Sequence of chain 44.D:
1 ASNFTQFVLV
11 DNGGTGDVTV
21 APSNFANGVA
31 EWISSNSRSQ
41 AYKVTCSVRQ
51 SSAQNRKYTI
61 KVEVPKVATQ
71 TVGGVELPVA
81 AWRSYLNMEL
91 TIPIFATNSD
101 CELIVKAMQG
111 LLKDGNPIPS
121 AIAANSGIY

A small-molecule ligand and the protein it binds are described below.
Small molecule (SMILES): Nc1ccn([C@@H]2O[C@H](CO[P](=O)(O)O[C@H]3[C@@H](O)[C@H](n4ccc(N)nc4=O)O[C@@H]3CO[P](=O)(O)O[C@H]3[C@@H](O)[C@H](n4cnc5c(N)ncnc54)O[C@@H]3CO[P](=O)(O)O[C@H]3[C@@H](O)[C@H](n4ccc(N)nc4=O)O[C@@H]3CO[P](=O)(O)O[C@H]3[C@@H](O)[C@H](n4ccc(=O)[nH]c4=O)O[C@@H]3CO[P](=O)(O)O[C@H]3[C@@H](O)[C@H](n4cnc5c(N)ncnc54)O[C@@H]3CO[P](=O)(O)O[C@H]3[C@@H](O)[C@H](n4cnc5c(=O)nc(N)[nH]c54)O[C@@H]3CO[P](=O)(O)O[C@H]3[C@@H](O)[C@H](n4cnc5c(=O)nc(N)[nH]c54)O[C@@H]3CO)[C@@H](O)[C@H]2O)c(=O)n1

Binding-site contacts:
Ligand atom N6 contacts residue THR59 of chain 45.C at 2.9 Å (h-bond).
Ligand atom OP2 contacts residue LYS57 of chain 44.D at 3.4 Å.
Ligand atom OP2 contacts residue LYS57 of chain 44.D at 2.7 Å (salt-bridge).
Ligand atom OP1 contacts residue SER51 of chain 44.D at 3.3 Å.
Ligand atom OP2 contacts residue LYS43 of chain 45.C at 3.2 Å (salt-bridge).
Ligand atom C2' contacts residue GLU63 of chain 45.C at 3.5 Å.
Ligand atom C5 contacts residue THR45 of chain 45.C at 3.3 Å.
Ligand atom C4' contacts residue TYR85 of chain 45.C at 3.3 Å (hydrophobic).
Ligand atom C6 contacts residue THR45 of chain 45.C at 3.5 Å.
Ligand atom OP1 contacts residue ASN55 of chain 44.D at 3.3 Å (h-bond).
Ligand atom OP2 contacts residue TYR85 of chain 45.C at 2.5 Å (h-bond).
Ligand atom C5 contacts residue TYR85 of chain 45.C at 3.5 Å (hydrophobic).
Ligand atom C5' contacts residue SER51 of chain 44.D at 3.5 Å.
Ligand atom OP1 contacts residue SER52 of chain 44.D at 3.0 Å.
Ligand atom P contacts residue SER51 of chain 44.D at 3.4 Å.
Ligand atom OP1 contacts residue SER51 of chain 44.D at 2.7 Å (h-bond).
Ligand atom C3' contacts residue TYR85 of chain 45.C at 3.3 Å (hydrophobic).
Ligand atom O2' contacts residue TYR85 of chain 45.C at 3.5 Å.
Ligand atom P contacts residue ARG49 of chain 44.D at 2.9 Å.
Ligand atom OP1 contacts residue ARG49 of chain 44.D at 2.5 Å (salt-bridge).
Ligand atom OP2 contacts residue ARG49 of chain 44.D at 2.4 Å (salt-bridge).
Ligand atom P contacts residue TYR85 of chain 45.C at 3.5 Å.
Ligand atom N1 contacts residue SER47 of chain 45.C at 2.7 Å (h-bond).
Ligand atom C2 contacts residue SER47 of chain 45.C at 3.0 Å.
Ligand atom O3' contacts residue TYR85 of chain 45.C at 3.6 Å.
Ligand atom O2 contacts residue ASN87 of chain 45.C at 3.2 Å (h-bond).
Ligand atom C5' contacts residue TYR85 of chain 45.C at 3.1 Å (hydrophobic).
Ligand atom OP2 contacts residue SER51 of chain 44.D at 3.2 Å (h-bond).
Ligand atom O3' contacts residue SER51 of chain 44.D at 3.5 Å (h-bond).
Ligand atom C4 contacts residue TYR85 of chain 45.C at 3.5 Å (hydrophobic).
Ligand atom N1 contacts residue THR59 of chain 45.C at 3.6 Å.
Ligand atom C2' contacts residue TYR85 of chain 45.C at 3.4 Å (hydrophobic).
Ligand atom N7 contacts residue THR45 of chain 45.C at 2.6 Å (h-bond).
Ligand atom OP2 contacts residue ASN55 of chain 44.D at 3.2 Å (h-bond).
Ligand atom O2' contacts residue GLU63 of chain 45.C at 3.0 Å (salt-bridge).
Ligand atom N6 contacts residue CYS46 of chain 45.C at 3.4 Å (h-bond).
Ligand atom C6 contacts residue TYR85 of chain 45.C at 3.5 Å (hydrophobic).
Ligand atom N6 contacts residue THR45 of chain 45.C at 2.9 Å (h-bond).
Ligand atom O4' contacts residue LYS61 of chain 45.C at 3.1 Å (salt-bridge).
Ligand atom N1 contacts residue TYR85 of chain 45.C at 3.6 Å.

Sequence of chain 45.C:
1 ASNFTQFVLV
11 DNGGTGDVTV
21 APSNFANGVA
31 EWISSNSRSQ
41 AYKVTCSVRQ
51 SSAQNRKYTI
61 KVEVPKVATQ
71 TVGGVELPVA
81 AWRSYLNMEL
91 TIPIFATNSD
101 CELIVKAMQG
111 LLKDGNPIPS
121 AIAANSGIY